Binding-site contacts:
Ligand atom O7 contacts residue THR396 of chain 1.N at 3.1 Å (h-bond).
Ligand atom O6 contacts residue GLN199 of chain 1.O at 4.0 Å.
Ligand atom O5 contacts residue GLU201 of chain 1.O at 3.9 Å.
Ligand atom O7 contacts residue ILE395 of chain 1.N at 4.1 Å.
Ligand atom O6 contacts residue GLU201 of chain 1.O at 4.0 Å.
Ligand atom C8 contacts residue ARG348 of chain 1.N at 3.3 Å.
Ligand atom C4 contacts residue ASN394 of chain 1.N at 4.1 Å.
Ligand atom C6 contacts residue GLU201 of chain 1.O at 3.5 Å.
Ligand atom C5 contacts residue ASN394 of chain 1.N at 3.6 Å.
Ligand atom C7 contacts residue ARG348 of chain 1.N at 4.1 Å.
Ligand atom C2 contacts residue LYS349 of chain 1.N at 4.0 Å.
Ligand atom C8 contacts residue LYS347 of chain 1.N at 3.9 Å.
Ligand atom C7 contacts residue LYS349 of chain 1.N at 4.2 Å.
Ligand atom O5 contacts residue ASN394 of chain 1.N at 2.3 Å (h-bond).
Ligand atom C8 contacts residue LYS349 of chain 1.N at 3.5 Å.
Ligand atom C8 contacts residue ILE395 of chain 1.N at 4.3 Å (hydrophobic).
Ligand atom C7 contacts residue THR396 of chain 1.N at 4.1 Å.
Ligand atom O7 contacts residue ARG348 of chain 1.N at 4.5 Å.
Ligand atom N2 contacts residue LYS349 of chain 1.N at 3.5 Å.
Ligand atom C1 contacts residue ASN394 of chain 1.N at 1.4 Å.
Ligand atom C5 contacts residue GLU201 of chain 1.O at 4.2 Å.
Ligand atom C2 contacts residue ASN394 of chain 1.N at 2.4 Å.
Ligand atom N2 contacts residue ASN394 of chain 1.N at 3.0 Å (h-bond).
Ligand atom C3 contacts residue ASN394 of chain 1.N at 3.8 Å.
Ligand atom C7 contacts residue ASN394 of chain 1.N at 3.8 Å.
Ligand atom O7 contacts residue ASN394 of chain 1.N at 4.0 Å.
Ligand atom O7 contacts residue LYS349 of chain 1.N at 3.7 Å.

This protein binds this small molecule.
Small molecule (SMILES): CC(=O)N[C@H]1[C@H](O[C@H]2[C@H](O)[C@@H](NC(C)=O)CO[C@@H]2CO)O[C@H](CO)[C@@H](O)[C@@H]1O

Sequence of chain 1.N:
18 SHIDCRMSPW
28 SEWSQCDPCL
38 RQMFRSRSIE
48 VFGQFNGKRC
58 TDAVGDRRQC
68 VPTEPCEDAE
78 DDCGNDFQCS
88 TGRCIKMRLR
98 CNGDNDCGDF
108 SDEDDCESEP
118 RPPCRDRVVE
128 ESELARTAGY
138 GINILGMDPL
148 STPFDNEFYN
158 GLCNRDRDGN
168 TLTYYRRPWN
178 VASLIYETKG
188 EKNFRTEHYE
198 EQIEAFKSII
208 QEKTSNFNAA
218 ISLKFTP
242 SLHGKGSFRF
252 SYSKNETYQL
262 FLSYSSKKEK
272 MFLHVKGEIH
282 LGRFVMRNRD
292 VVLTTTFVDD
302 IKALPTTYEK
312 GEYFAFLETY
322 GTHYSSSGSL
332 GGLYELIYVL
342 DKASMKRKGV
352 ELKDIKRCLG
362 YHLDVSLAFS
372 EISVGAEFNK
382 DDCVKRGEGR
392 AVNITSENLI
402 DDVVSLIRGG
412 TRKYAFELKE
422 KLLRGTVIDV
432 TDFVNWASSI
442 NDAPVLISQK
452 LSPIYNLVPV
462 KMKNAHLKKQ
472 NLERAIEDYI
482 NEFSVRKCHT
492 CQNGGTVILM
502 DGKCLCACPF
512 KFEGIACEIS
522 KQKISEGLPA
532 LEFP

Sequence of chain 1.O:
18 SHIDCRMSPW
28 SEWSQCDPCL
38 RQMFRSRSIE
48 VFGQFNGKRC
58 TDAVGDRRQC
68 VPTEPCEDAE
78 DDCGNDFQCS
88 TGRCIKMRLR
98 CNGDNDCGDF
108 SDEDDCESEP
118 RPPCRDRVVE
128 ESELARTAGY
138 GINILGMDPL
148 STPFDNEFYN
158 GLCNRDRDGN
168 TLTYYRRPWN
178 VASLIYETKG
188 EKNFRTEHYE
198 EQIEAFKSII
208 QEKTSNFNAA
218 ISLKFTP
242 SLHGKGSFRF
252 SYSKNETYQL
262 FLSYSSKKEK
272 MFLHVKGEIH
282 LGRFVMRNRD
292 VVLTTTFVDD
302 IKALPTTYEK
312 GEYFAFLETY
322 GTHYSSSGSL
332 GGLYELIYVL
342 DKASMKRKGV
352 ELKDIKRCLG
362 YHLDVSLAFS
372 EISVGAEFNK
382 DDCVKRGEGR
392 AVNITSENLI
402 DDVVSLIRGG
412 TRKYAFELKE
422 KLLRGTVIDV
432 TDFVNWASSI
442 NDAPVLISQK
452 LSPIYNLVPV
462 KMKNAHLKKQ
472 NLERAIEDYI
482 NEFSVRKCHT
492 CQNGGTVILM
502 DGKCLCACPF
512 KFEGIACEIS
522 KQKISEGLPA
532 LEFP